Sequence of chain 1.A:
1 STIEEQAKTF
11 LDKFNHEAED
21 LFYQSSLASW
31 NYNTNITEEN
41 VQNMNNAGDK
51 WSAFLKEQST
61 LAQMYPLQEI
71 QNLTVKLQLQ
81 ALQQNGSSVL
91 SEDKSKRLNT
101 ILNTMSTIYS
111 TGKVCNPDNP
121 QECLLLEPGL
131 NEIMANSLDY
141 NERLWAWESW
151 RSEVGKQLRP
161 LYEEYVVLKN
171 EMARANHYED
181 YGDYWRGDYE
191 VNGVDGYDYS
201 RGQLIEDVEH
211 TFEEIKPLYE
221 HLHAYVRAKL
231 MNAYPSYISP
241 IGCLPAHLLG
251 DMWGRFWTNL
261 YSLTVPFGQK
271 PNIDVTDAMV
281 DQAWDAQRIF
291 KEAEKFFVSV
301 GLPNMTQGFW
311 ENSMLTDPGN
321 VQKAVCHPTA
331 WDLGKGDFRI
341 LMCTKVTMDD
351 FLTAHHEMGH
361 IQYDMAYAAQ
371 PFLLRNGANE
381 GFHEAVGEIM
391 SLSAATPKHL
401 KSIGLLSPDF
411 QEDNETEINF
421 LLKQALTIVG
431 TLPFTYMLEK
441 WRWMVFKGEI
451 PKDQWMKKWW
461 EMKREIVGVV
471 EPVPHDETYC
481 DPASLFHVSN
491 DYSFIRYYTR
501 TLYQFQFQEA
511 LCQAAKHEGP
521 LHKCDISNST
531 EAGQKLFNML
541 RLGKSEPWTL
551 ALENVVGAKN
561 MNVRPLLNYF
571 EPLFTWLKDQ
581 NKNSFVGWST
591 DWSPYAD

This protein binds this small molecule.
Small molecule (SMILES): CC(=O)N[C@@H]1[C@@H](O)[C@H](O)[C@@H](CO)O[C@H]1O

Binding-site contacts:
Ligand atom C7 contacts residue ASN528 of chain 1.A at 3.1 Å.
Ligand atom C8 contacts residue SER402 of chain 1.A at 3.3 Å.
Ligand atom C3 contacts residue SER402 of chain 1.A at 3.6 Å.
Ligand atom C8 contacts residue ASN528 of chain 1.A at 4.3 Å.
Ligand atom C8 contacts residue ASP525 of chain 1.A at 3.3 Å.
Ligand atom C7 contacts residue SER402 of chain 1.A at 3.4 Å.
Ligand atom N2 contacts residue SER402 of chain 1.A at 2.9 Å (h-bond).
Ligand atom N2 contacts residue ASN528 of chain 1.A at 2.9 Å (h-bond).
Ligand atom C2 contacts residue ASN528 of chain 1.A at 2.5 Å.
Ligand atom C8 contacts residue SER527 of chain 1.A at 3.8 Å.
Ligand atom C1 contacts residue ASN528 of chain 1.A at 1.4 Å.
Ligand atom C3 contacts residue ASN528 of chain 1.A at 3.8 Å.
Ligand atom O7 contacts residue SER402 of chain 1.A at 4.4 Å.
Ligand atom C5 contacts residue ASN528 of chain 1.A at 3.7 Å.
Ligand atom O5 contacts residue ASN528 of chain 1.A at 2.4 Å (h-bond).
Ligand atom O3 contacts residue SER402 of chain 1.A at 2.9 Å (h-bond).
Ligand atom C2 contacts residue SER402 of chain 1.A at 3.8 Å.
Ligand atom O7 contacts residue ASN528 of chain 1.A at 2.8 Å (h-bond).
Ligand atom C4 contacts residue ASN528 of chain 1.A at 4.2 Å.
Ligand atom C7 contacts residue SER527 of chain 1.A at 4.4 Å.